Binding-site contacts:
Ligand atom C contacts residue SER67 of chain 1.D at 3.5 Å.
Ligand atom CG contacts residue THR20 of chain 1.D at 3.1 Å.
Ligand atom OE2 contacts residue THR100 of chain 1.D at 3.0 Å (h-bond).
Ligand atom O contacts residue GLU68 of chain 1.D at 4.0 Å.
Ligand atom C contacts residue GLY99 of chain 1.D at 3.6 Å.
Ligand atom OE1 contacts residue THR20 of chain 1.D at 2.9 Å (h-bond).
Ligand atom N contacts residue GLU68 of chain 1.D at 2.8 Å (salt-bridge).
Ligand atom CG contacts residue ASP101 of chain 1.D at 3.5 Å.
Ligand atom CA contacts residue GLU294 of chain 1.C at 3.7 Å.
Ligand atom N contacts residue ALA66 of chain 1.D at 4.1 Å.
Ligand atom OXT contacts residue ASP101 of chain 1.D at 3.1 Å (salt-bridge).
Ligand atom OE1 contacts residue SER125 of chain 1.D at 3.7 Å.
Ligand atom OE2 contacts residue MET126 of chain 1.D at 4.0 Å.
Ligand atom OE1 contacts residue GLY99 of chain 1.D at 3.4 Å.
Ligand atom O contacts residue ALA66 of chain 1.D at 3.7 Å.
Ligand atom OXT contacts residue THR100 of chain 1.D at 3.4 Å (h-bond).
Ligand atom CB contacts residue ASP101 of chain 1.D at 4.2 Å.
Ligand atom C contacts residue THR100 of chain 1.D at 4.1 Å.
Ligand atom OE2 contacts residue THR20 of chain 1.D at 2.9 Å (h-bond).
Ligand atom CG contacts residue GLU294 of chain 1.C at 4.0 Å.
Ligand atom OXT contacts residue GLY99 of chain 1.D at 3.4 Å.
Ligand atom CA contacts residue GLU68 of chain 1.D at 3.4 Å.
Ligand atom CD contacts residue SER125 of chain 1.D at 3.6 Å.
Ligand atom CD contacts residue THR20 of chain 1.D at 2.7 Å.
Ligand atom CA contacts residue ASP101 of chain 1.D at 3.6 Å.
Ligand atom C contacts residue ASP101 of chain 1.D at 4.0 Å.
Ligand atom O contacts residue SER67 of chain 1.D at 3.0 Å (h-bond).
Ligand atom CB contacts residue THR20 of chain 1.D at 3.0 Å.
Ligand atom OXT contacts residue GLU68 of chain 1.D at 3.8 Å.
Ligand atom CD contacts residue THR100 of chain 1.D at 2.8 Å.
Ligand atom O contacts residue GLY19 of chain 1.D at 3.3 Å.
Ligand atom N contacts residue GLU294 of chain 1.C at 3.5 Å (salt-bridge).
Ligand atom OE1 contacts residue THR100 of chain 1.D at 3.1 Å (h-bond).
Ligand atom CB contacts residue GLU294 of chain 1.C at 3.6 Å.
Ligand atom OXT contacts residue SER67 of chain 1.D at 2.6 Å (h-bond).
Ligand atom CG contacts residue THR100 of chain 1.D at 3.0 Å.
Ligand atom C contacts residue GLU68 of chain 1.D at 3.5 Å.
Ligand atom OE2 contacts residue SER125 of chain 1.D at 2.7 Å (h-bond).
Ligand atom OE1 contacts residue GLY19 of chain 1.D at 3.8 Å.
Ligand atom O contacts residue GLY99 of chain 1.D at 3.2 Å.

Sequence of chain 1.C:
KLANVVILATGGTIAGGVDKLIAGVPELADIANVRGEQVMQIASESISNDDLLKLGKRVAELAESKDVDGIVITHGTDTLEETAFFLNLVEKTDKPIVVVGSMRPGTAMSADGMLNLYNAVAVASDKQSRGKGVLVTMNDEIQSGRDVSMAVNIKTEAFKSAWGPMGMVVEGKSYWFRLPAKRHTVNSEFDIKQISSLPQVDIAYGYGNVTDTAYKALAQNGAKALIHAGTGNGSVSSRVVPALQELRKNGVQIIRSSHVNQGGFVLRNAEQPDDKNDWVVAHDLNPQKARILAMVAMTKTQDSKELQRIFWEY

Sequence of chain 1.D:
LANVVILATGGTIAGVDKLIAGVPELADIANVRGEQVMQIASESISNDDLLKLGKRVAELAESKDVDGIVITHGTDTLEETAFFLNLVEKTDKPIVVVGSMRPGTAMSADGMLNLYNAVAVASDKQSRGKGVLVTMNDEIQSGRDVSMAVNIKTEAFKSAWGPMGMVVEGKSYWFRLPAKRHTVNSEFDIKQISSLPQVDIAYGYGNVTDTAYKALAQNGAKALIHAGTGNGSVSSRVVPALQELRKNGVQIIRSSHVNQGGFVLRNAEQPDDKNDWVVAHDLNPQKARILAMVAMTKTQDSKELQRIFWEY

This small molecule binds to this protein.
Small molecule (SMILES): N[C@H](CCC(=O)O)C(=O)O